This small molecule binds to this protein.
Small molecule (SMILES): CC(=O)N[C@@H]1[C@@H](O)[C@H](O)[C@@H](CO)O[C@H]1O

Binding-site contacts:
Ligand atom C4 contacts residue ASN17 of chain 1.C at 4.4 Å.
Ligand atom O3 contacts residue ASN137 of chain 1.C at 3.2 Å (h-bond).
Ligand atom C7 contacts residue ASN17 of chain 1.C at 3.3 Å.
Ligand atom C3 contacts residue ASN137 of chain 1.C at 3.2 Å.
Ligand atom C5 contacts residue ASN137 of chain 1.C at 4.4 Å.
Ligand atom C4 contacts residue ASN137 of chain 1.C at 3.8 Å.
Ligand atom N2 contacts residue ASN17 of chain 1.C at 3.0 Å (h-bond).
Ligand atom C3 contacts residue ASN17 of chain 1.C at 3.9 Å.
Ligand atom O7 contacts residue ASN17 of chain 1.C at 3.4 Å (h-bond).
Ligand atom C1 contacts residue ASN17 of chain 1.C at 1.5 Å.
Ligand atom C5 contacts residue ASN17 of chain 1.C at 3.8 Å.
Ligand atom O4 contacts residue ASN137 of chain 1.C at 3.2 Å (h-bond).
Ligand atom C8 contacts residue VAL16 of chain 1.C at 4.0 Å (hydrophobic).
Ligand atom O5 contacts residue ASN17 of chain 1.C at 2.5 Å (h-bond).
Ligand atom C8 contacts residue ASN17 of chain 1.C at 3.9 Å.
Ligand atom C8 contacts residue CYS15 of chain 1.C at 3.1 Å (hydrophobic).
Ligand atom C2 contacts residue ASN17 of chain 1.C at 2.6 Å.

Sequence of chain 1.C:
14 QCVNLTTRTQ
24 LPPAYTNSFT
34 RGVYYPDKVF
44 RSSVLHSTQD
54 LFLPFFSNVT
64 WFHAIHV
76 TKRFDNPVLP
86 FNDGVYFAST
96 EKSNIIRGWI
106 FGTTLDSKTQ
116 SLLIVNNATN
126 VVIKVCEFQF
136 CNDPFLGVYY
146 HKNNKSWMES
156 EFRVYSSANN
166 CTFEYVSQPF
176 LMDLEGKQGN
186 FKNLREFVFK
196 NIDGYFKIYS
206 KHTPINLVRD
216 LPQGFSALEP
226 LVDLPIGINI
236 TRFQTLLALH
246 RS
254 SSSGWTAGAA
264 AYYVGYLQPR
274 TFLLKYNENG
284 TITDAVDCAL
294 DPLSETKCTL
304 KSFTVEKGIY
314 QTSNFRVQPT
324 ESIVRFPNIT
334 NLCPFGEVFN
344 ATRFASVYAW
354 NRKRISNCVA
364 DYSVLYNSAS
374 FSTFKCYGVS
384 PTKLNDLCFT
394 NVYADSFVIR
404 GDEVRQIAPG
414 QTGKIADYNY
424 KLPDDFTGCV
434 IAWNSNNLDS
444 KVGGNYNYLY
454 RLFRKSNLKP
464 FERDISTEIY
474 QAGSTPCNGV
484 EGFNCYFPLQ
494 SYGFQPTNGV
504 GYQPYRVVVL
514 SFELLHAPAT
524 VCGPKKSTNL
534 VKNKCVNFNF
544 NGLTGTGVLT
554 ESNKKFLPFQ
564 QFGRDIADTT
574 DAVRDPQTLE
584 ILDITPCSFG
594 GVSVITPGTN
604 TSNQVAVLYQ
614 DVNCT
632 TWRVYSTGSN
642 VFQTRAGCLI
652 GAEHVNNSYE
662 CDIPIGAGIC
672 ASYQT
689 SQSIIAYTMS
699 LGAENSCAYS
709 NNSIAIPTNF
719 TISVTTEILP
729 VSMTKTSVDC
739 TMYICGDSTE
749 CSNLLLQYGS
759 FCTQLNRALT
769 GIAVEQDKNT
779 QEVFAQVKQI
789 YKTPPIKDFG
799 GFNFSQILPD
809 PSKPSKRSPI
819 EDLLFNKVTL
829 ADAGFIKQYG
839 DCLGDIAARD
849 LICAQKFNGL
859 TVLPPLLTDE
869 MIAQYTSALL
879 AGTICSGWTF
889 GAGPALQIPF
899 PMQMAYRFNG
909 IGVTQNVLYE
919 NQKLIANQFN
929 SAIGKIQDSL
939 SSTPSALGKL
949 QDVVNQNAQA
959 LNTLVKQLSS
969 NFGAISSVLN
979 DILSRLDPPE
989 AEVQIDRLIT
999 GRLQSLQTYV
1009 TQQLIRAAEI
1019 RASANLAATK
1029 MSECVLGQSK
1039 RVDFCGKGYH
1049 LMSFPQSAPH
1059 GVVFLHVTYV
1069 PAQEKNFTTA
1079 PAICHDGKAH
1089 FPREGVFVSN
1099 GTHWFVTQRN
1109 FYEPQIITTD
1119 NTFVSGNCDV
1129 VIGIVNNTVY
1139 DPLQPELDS